Sequence of chain 4.A:
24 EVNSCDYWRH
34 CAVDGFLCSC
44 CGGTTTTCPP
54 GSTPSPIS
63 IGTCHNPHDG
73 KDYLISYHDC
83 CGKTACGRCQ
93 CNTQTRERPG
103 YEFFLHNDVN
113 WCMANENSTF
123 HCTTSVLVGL

Sequence of chain 4.D:
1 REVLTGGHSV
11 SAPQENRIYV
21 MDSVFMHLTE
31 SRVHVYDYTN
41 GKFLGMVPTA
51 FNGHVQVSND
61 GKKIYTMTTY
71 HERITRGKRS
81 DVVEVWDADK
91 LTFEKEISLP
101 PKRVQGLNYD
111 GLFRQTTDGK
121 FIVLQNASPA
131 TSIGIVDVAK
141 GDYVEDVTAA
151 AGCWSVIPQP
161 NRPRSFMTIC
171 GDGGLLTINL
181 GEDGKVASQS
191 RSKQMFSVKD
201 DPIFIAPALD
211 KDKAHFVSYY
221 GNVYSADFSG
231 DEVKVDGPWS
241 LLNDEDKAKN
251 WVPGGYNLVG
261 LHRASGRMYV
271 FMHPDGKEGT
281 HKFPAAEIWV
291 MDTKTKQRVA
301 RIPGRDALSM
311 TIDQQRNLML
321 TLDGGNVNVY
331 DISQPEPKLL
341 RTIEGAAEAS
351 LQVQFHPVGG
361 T

A protein and the small-molecule ligand that binds it are described below.
Small molecule (SMILES): N[C@@H](O)Cc1c[nH]c2ccccc12

Binding-site contacts:
Ligand atom NE1 contacts residue PHE25 of chain 4.D at 4.0 Å.
Ligand atom CG contacts residue VAL111 of chain 4.A at 4.0 Å (hydrophobic).
Ligand atom N contacts residue ASP37 of chain 4.A at 2.9 Å (salt-bridge).
Ligand atom CG contacts residue PHE25 of chain 4.D at 3.9 Å (hydrophobic).
Ligand atom CG contacts residue ASP37 of chain 4.A at 3.9 Å.
Ligand atom CD1 contacts residue VAL111 of chain 4.A at 4.0 Å (hydrophobic).
Ligand atom NE1 contacts residue ASP110 of chain 4.A at 3.9 Å.
Ligand atom CH2 contacts residue GLY106 of chain 4.D at 3.8 Å.
Ligand atom CB contacts residue TRQ62 of chain 4.A at 3.8 Å.
Ligand atom CA contacts residue ASP37 of chain 4.A at 3.5 Å.
Ligand atom N contacts residue ASP81 of chain 4.A at 3.2 Å (salt-bridge).
Ligand atom CB contacts residue ASP37 of chain 4.A at 3.1 Å.
Ligand atom CE2 contacts residue PHE25 of chain 4.D at 3.8 Å (hydrophobic).
Ligand atom NE1 contacts residue LEU107 of chain 4.D at 3.7 Å.
Ligand atom CZ3 contacts residue LEU28 of chain 4.D at 3.5 Å (hydrophobic).
Ligand atom O1 contacts residue ASP81 of chain 4.A at 2.3 Å (salt-bridge).
Ligand atom CA contacts residue ASP81 of chain 4.A at 3.4 Å.
Ligand atom O1 contacts residue PHE122 of chain 4.A at 3.6 Å.
Ligand atom CH2 contacts residue ASN52 of chain 4.D at 4.0 Å.
Ligand atom O1 contacts residue TRQ62 of chain 4.A at 3.1 Å.
Ligand atom O1 contacts residue VAL111 of chain 4.A at 3.6 Å (h-bond).
Ligand atom CH2 contacts residue GLN105 of chain 4.D at 4.0 Å.
Ligand atom CA contacts residue VAL111 of chain 4.A at 3.5 Å (hydrophobic).
Ligand atom NE1 contacts residue ASP37 of chain 4.A at 3.6 Å (salt-bridge).
Ligand atom N contacts residue THR125 of chain 4.A at 3.2 Å (h-bond).
Ligand atom CA contacts residue TRQ62 of chain 4.A at 2.5 Å.
Ligand atom CH2 contacts residue LEU28 of chain 4.D at 3.8 Å (hydrophobic).
Ligand atom N contacts residue TRQ62 of chain 4.A at 1.5 Å.
Ligand atom N contacts residue PHE122 of chain 4.A at 4.0 Å.
Ligand atom CD1 contacts residue ASN109 of chain 4.A at 3.7 Å.
Ligand atom CZ2 contacts residue LEU107 of chain 4.D at 3.9 Å (hydrophobic).
Ligand atom CE3 contacts residue ASN112 of chain 4.A at 3.6 Å.
Ligand atom CZ2 contacts residue GLY106 of chain 4.D at 3.5 Å.
Ligand atom CZ3 contacts residue ASN112 of chain 4.A at 3.5 Å.
Ligand atom CB contacts residue PHE122 of chain 4.A at 3.5 Å (hydrophobic).
Ligand atom O1 contacts residue TRP113 of chain 4.A at 3.1 Å (h-bond).
Ligand atom CA contacts residue PHE122 of chain 4.A at 3.9 Å (hydrophobic).
Ligand atom O1 contacts residue ASN112 of chain 4.A at 3.6 Å.
Ligand atom CD1 contacts residue ASP37 of chain 4.A at 3.2 Å.
Ligand atom CD2 contacts residue PHE25 of chain 4.D at 3.7 Å (hydrophobic).